This protein binds this small molecule.
Small molecule (SMILES): CC(=O)N[C@@H]1[C@@H](O)[C@H](O)[C@@H](CO)O[C@H]1O

Sequence of chain 1.A:
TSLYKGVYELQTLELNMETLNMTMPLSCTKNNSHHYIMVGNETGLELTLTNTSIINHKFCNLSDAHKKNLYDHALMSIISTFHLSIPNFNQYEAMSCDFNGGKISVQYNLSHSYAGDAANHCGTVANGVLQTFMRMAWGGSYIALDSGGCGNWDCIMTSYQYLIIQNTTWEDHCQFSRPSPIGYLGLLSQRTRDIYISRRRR

Binding-site contacts:
Ligand atom O5 contacts residue GLY102 of chain 1.A at 4.3 Å.
Ligand atom C5 contacts residue ASN167 of chain 1.A at 3.7 Å.
Ligand atom O5 contacts residue ASN167 of chain 1.A at 2.4 Å (h-bond).
Ligand atom C8 contacts residue ASN167 of chain 1.A at 3.8 Å.
Ligand atom N2 contacts residue ASN167 of chain 1.A at 2.8 Å (h-bond).
Ligand atom C1 contacts residue LYS103 of chain 1.A at 3.8 Å.
Ligand atom C4 contacts residue ASN167 of chain 1.A at 4.2 Å.
Ligand atom C7 contacts residue THR168 of chain 1.A at 4.0 Å.
Ligand atom O7 contacts residue ASN167 of chain 1.A at 3.8 Å.
Ligand atom C2 contacts residue ASN167 of chain 1.A at 2.5 Å.
Ligand atom O5 contacts residue LYS103 of chain 1.A at 4.2 Å.
Ligand atom C7 contacts residue ASN167 of chain 1.A at 3.4 Å.
Ligand atom C8 contacts residue THR168 of chain 1.A at 3.6 Å.
Ligand atom O7 contacts residue THR169 of chain 1.A at 3.3 Å (h-bond).
Ligand atom C7 contacts residue THR169 of chain 1.A at 4.2 Å.
Ligand atom C3 contacts residue ASN167 of chain 1.A at 3.8 Å.
Ligand atom C1 contacts residue ASN167 of chain 1.A at 1.4 Å.
Ligand atom O7 contacts residue THR168 of chain 1.A at 4.3 Å.